Sequence of chain 28.F:
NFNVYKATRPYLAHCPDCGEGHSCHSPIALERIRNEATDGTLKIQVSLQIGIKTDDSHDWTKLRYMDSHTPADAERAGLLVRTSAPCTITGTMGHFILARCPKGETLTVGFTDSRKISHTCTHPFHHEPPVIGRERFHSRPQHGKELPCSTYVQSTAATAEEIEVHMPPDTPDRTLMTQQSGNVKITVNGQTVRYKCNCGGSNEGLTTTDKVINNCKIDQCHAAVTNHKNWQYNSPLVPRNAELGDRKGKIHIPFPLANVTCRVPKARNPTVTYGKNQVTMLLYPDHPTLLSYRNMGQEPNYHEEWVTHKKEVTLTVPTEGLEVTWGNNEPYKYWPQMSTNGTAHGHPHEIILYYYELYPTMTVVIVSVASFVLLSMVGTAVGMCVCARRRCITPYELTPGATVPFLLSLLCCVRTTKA

Sequence of chain 28.E:
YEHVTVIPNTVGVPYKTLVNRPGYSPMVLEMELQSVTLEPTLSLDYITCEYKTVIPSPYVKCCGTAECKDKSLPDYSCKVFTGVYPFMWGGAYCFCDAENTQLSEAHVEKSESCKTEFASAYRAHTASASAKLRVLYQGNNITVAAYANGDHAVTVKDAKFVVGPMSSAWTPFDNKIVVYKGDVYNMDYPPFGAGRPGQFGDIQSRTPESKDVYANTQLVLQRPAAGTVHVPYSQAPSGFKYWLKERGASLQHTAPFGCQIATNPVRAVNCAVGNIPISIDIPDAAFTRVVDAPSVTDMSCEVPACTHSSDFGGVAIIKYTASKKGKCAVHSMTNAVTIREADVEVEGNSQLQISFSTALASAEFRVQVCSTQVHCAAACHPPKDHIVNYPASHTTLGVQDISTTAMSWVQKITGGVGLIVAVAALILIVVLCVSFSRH

The protein below binds the small molecule below.
Small molecule (SMILES): CC(=O)N[C@@H]1[C@@H](O)[C@H](O)[C@@H](CO)O[C@H]1O

Binding-site contacts:
Ligand atom C4 contacts residue ASN259 of chain 28.F at 4.2 Å.
Ligand atom O7 contacts residue ASN259 of chain 28.F at 2.9 Å (h-bond).
Ligand atom O5 contacts residue ASN259 of chain 28.F at 2.4 Å (h-bond).
Ligand atom N2 contacts residue ASN259 of chain 28.F at 2.9 Å (h-bond).
Ligand atom C7 contacts residue ASN259 of chain 28.F at 3.1 Å.
Ligand atom O6 contacts residue LYS115 of chain 28.E at 4.4 Å.
Ligand atom C8 contacts residue ASN259 of chain 28.F at 4.4 Å.
Ligand atom C5 contacts residue ASN259 of chain 28.F at 3.7 Å.
Ligand atom C1 contacts residue ASN259 of chain 28.F at 1.4 Å.
Ligand atom C3 contacts residue ASN259 of chain 28.F at 3.8 Å.
Ligand atom O5 contacts residue THR116 of chain 28.E at 4.0 Å.
Ligand atom O6 contacts residue THR116 of chain 28.E at 3.5 Å.
Ligand atom C8 contacts residue LYS181 of chain 28.E at 4.1 Å.
Ligand atom C2 contacts residue ASN259 of chain 28.F at 2.4 Å.
Ligand atom O7 contacts residue LYS181 of chain 28.E at 3.9 Å.